Binding-site contacts:
Ligand atom O1 contacts residue LYS187 of chain 1.B at 3.3 Å (salt-bridge).
Ligand atom O2 contacts residue CO31 of chain 1.R at 3.0 Å (h-bond).
Ligand atom O3 contacts residue CO31 of chain 1.R at 2.9 Å (h-bond).
Ligand atom O4 contacts residue SER389 of chain 1.B at 3.3 Å.
Ligand atom O3 contacts residue ASN132 of chain 1.A at 3.2 Å (h-bond).
Ligand atom C contacts residue ASN132 of chain 1.A at 3.4 Å.
Ligand atom O7 contacts residue LYS350 of chain 1.B at 2.9 Å (salt-bridge).
Ligand atom O6 contacts residue ASN132 of chain 1.A at 3.0 Å (h-bond).
Ligand atom C1 contacts residue SER389 of chain 1.B at 3.4 Å.
Ligand atom O1P contacts residue THR74 of chain 1.A at 3.1 Å (h-bond).
Ligand atom O6 contacts residue GLU215 of chain 1.B at 3.3 Å (salt-bridge).
Ligand atom O2 contacts residue MG1 of chain 1.Q at 2.3 Å.
Ligand atom O3 contacts residue MG1 of chain 1.Q at 1.9 Å.
Ligand atom C contacts residue LYS187 of chain 1.B at 3.5 Å.
Ligand atom O4 contacts residue GLY390 of chain 1.B at 3.1 Å (h-bond).
Ligand atom O3 contacts residue HIS308 of chain 1.B at 2.8 Å (h-bond).
Ligand atom O6 contacts residue LYS189 of chain 1.B at 2.6 Å (salt-bridge).
Ligand atom O4P contacts residue HIS312 of chain 1.B at 3.6 Å (h-bond).
Ligand atom O6 contacts residue ASP214 of chain 1.B at 3.3 Å (salt-bridge).
Ligand atom O2 contacts residue LYS187 of chain 1.B at 3.1 Å (salt-bridge).
Ligand atom O5P contacts residue HIS342 of chain 1.B at 2.5 Å (h-bond).
Ligand atom O1P contacts residue LYS187 of chain 1.B at 3.2 Å.
Ligand atom O1P contacts residue GLY414 of chain 1.B at 3.4 Å.
Ligand atom O6 contacts residue LYS187 of chain 1.B at 3.3 Å (salt-bridge).
Ligand atom O5P contacts residue SER389 of chain 1.B at 3.3 Å (h-bond).
Ligand atom O6 contacts residue MG1 of chain 1.Q at 2.3 Å.
Ligand atom C contacts residue MG1 of chain 1.Q at 2.9 Å.
Ligand atom O2 contacts residue ILE185 of chain 1.B at 3.6 Å.
Ligand atom O3 contacts residue GLU215 of chain 1.B at 3.0 Å (salt-bridge).
Ligand atom O3P contacts residue LYS350 of chain 1.B at 2.8 Å (salt-bridge).
Ligand atom O2P contacts residue GLY414 of chain 1.B at 2.9 Å (h-bond).
Ligand atom O3P contacts residue THR74 of chain 1.A at 3.4 Å (h-bond).
Ligand atom O6P contacts residue ARG309 of chain 1.B at 3.4 Å (salt-bridge).
Ligand atom C3 contacts residue MG1 of chain 1.Q at 2.9 Å.
Ligand atom C3 contacts residue CO31 of chain 1.R at 3.2 Å.
Ligand atom C2 contacts residue MG1 of chain 1.Q at 2.8 Å.
Ligand atom O2 contacts residue ASP214 of chain 1.B at 3.5 Å (salt-bridge).
Ligand atom O4P contacts residue ARG309 of chain 1.B at 2.8 Å (salt-bridge).
Ligand atom O3P contacts residue GLY391 of chain 1.B at 2.8 Å (h-bond).
Ligand atom O1P contacts residue GLY415 of chain 1.B at 2.7 Å (h-bond).

Sequence of chain 1.B:
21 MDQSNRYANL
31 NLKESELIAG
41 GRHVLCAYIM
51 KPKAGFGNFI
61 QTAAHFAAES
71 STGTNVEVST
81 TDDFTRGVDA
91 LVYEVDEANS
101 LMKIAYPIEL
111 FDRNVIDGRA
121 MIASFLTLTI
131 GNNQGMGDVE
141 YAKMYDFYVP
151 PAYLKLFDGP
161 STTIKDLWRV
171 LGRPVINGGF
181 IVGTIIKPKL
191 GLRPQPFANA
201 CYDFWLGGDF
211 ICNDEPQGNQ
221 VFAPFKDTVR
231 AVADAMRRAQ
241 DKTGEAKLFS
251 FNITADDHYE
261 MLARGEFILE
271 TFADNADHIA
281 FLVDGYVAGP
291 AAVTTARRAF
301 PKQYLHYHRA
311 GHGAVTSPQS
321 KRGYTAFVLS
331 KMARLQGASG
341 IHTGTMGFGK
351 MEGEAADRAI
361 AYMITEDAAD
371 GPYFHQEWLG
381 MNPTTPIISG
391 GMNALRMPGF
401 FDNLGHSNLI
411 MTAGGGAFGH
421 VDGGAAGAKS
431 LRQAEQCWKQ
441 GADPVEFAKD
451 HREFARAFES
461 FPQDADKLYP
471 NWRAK

Sequence of chain 1.A:
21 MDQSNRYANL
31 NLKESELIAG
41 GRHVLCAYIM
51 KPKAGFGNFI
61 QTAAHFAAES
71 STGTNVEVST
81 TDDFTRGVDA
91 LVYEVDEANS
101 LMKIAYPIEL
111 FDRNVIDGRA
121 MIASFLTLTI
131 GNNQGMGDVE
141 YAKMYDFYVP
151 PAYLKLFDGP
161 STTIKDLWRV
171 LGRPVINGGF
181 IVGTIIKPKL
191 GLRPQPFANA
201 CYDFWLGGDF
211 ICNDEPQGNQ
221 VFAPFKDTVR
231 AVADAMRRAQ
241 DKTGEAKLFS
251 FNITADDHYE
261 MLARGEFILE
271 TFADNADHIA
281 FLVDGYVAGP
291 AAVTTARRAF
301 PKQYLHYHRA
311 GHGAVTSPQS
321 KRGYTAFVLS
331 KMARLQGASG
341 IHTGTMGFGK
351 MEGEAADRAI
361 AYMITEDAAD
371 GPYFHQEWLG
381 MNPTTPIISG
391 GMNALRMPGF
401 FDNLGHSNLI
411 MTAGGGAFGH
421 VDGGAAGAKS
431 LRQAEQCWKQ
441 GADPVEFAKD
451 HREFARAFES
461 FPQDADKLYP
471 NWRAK

This small molecule binds to this protein.
Small molecule (SMILES): O=C(O)[C@@](O)(COP(=O)(O)O)[C@H](O)[C@H](O)COP(=O)(O)O